This small molecule binds to this protein.
Small molecule (SMILES): Nc1ncnc2c1ncn2[C@@H]1O[C@H](COP(=O)(O)OP(=O)(O)OC[C@H]2O[C@H](O)[C@H](O)[C@@H]2O)[C@@H](O)[C@H]1O

Sequence of chain 1.I:
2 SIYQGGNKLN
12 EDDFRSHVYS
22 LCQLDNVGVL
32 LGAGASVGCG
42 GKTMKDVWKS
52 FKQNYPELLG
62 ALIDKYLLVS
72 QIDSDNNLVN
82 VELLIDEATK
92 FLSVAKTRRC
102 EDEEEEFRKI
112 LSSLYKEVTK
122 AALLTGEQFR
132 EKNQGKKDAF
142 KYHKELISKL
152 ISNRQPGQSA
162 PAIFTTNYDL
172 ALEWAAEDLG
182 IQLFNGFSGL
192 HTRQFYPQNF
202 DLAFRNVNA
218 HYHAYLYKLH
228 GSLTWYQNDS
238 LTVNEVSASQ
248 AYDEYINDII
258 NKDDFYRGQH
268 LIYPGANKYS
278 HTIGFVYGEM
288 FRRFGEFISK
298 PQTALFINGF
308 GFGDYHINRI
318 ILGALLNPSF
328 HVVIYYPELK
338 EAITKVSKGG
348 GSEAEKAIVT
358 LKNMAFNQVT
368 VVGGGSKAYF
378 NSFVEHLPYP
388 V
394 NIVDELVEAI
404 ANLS

Binding-site contacts:
Ligand atom O3' contacts residue GLU335 of chain 1.I at 3.6 Å (salt-bridge).
Ligand atom N9 contacts residue GLY35 of chain 1.I at 3.9 Å.
Ligand atom N1 contacts residue PHE377 of chain 1.I at 3.5 Å (h-bond).
Ligand atom C2 contacts residue TYR376 of chain 1.I at 3.6 Å (hydrophobic).
Ligand atom O3D contacts residue ALA34 of chain 1.I at 2.6 Å (h-bond).
Ligand atom O2A contacts residue THR44 of chain 1.I at 3.3 Å.
Ligand atom C2' contacts residue GLU335 of chain 1.I at 3.4 Å.
Ligand atom C6 contacts residue VAL38 of chain 1.I at 3.8 Å (hydrophobic).
Ligand atom N6 contacts residue VAL38 of chain 1.I at 3.3 Å.
Ligand atom O2D contacts residue THR167 of chain 1.I at 3.3 Å.
Ligand atom O2' contacts residue PRO334 of chain 1.I at 3.3 Å.
Ligand atom O2' contacts residue GLU335 of chain 1.I at 2.6 Å (salt-bridge).
Ligand atom PB contacts residue THR44 of chain 1.I at 3.7 Å.
Ligand atom C3' contacts residue GLU335 of chain 1.I at 3.9 Å.
Ligand atom N1 contacts residue TYR376 of chain 1.I at 3.6 Å.
Ligand atom N7 contacts residue GLY35 of chain 1.I at 3.8 Å.
Ligand atom C5 contacts residue VAL38 of chain 1.I at 3.7 Å (hydrophobic).
Ligand atom O4' contacts residue GLY35 of chain 1.I at 3.4 Å.
Ligand atom C2 contacts residue PHE377 of chain 1.I at 3.5 Å (hydrophobic).
Ligand atom C5D contacts residue GLY308 of chain 1.I at 3.8 Å.
Ligand atom O3D contacts residue GLY33 of chain 1.I at 3.4 Å.
Ligand atom C4 contacts residue GLY35 of chain 1.I at 3.5 Å.
Ligand atom O5D contacts residue MET45 of chain 1.I at 3.9 Å.
Ligand atom C5 contacts residue GLY35 of chain 1.I at 3.5 Å.
Ligand atom C1D contacts residue MET45 of chain 1.I at 3.8 Å (hydrophobic).
Ligand atom C2D contacts residue THR167 of chain 1.I at 3.8 Å.
Ligand atom O1B contacts residue THR44 of chain 1.I at 3.4 Å.
Ligand atom O2D contacts residue PHE307 of chain 1.I at 3.3 Å.
Ligand atom N7 contacts residue VAL38 of chain 1.I at 3.4 Å.
Ligand atom N3 contacts residue GLY35 of chain 1.I at 3.9 Å.
Ligand atom O4' contacts residue GLY306 of chain 1.I at 3.8 Å.
Ligand atom O2B contacts residue MET45 of chain 1.I at 3.2 Å.
Ligand atom O2B contacts residue THR44 of chain 1.I at 3.4 Å.
Ligand atom C3D contacts residue ALA34 of chain 1.I at 3.8 Å (hydrophobic).
Ligand atom O3' contacts residue PRO334 of chain 1.I at 3.6 Å.
Ligand atom C6 contacts residue GLY35 of chain 1.I at 3.8 Å.
Ligand atom O1B contacts residue ALA34 of chain 1.I at 3.4 Å.
Ligand atom N6 contacts residue TYR376 of chain 1.I at 3.9 Å.
Ligand atom O1B contacts residue MET45 of chain 1.I at 3.6 Å (h-bond).
Ligand atom O1A contacts residue GLY308 of chain 1.I at 3.6 Å.